Binding-site contacts:
Ligand atom C5 contacts residue THR499 of chain 1.A at 3.5 Å.
Ligand atom C1 contacts residue THR499 of chain 1.A at 3.9 Å.
Ligand atom O5 contacts residue ASN497 of chain 1.A at 2.3 Å (h-bond).
Ligand atom C2 contacts residue ASN497 of chain 1.A at 2.5 Å.
Ligand atom C4 contacts residue ASN497 of chain 1.A at 4.1 Å.
Ligand atom O5 contacts residue LEU500 of chain 1.A at 4.3 Å.
Ligand atom C3 contacts residue ASN497 of chain 1.A at 3.7 Å.
Ligand atom C5 contacts residue ASN497 of chain 1.A at 3.5 Å.
Ligand atom C1 contacts residue ASN497 of chain 1.A at 1.4 Å.
Ligand atom N2 contacts residue ASN497 of chain 1.A at 2.9 Å (h-bond).
Ligand atom O5 contacts residue THR499 of chain 1.A at 3.6 Å.
Ligand atom C6 contacts residue THR499 of chain 1.A at 3.9 Å.
Ligand atom C7 contacts residue ASN497 of chain 1.A at 4.2 Å.

This small molecule binds to this protein.
Small molecule (SMILES): CC(=O)N[C@H]1[C@@H](O[C@H]2[C@H](O)[C@@H](NC(C)=O)CO[C@@H]2CO)O[C@H](CO)[C@@H](O)[C@@H]1O

Sequence of chain 1.A:
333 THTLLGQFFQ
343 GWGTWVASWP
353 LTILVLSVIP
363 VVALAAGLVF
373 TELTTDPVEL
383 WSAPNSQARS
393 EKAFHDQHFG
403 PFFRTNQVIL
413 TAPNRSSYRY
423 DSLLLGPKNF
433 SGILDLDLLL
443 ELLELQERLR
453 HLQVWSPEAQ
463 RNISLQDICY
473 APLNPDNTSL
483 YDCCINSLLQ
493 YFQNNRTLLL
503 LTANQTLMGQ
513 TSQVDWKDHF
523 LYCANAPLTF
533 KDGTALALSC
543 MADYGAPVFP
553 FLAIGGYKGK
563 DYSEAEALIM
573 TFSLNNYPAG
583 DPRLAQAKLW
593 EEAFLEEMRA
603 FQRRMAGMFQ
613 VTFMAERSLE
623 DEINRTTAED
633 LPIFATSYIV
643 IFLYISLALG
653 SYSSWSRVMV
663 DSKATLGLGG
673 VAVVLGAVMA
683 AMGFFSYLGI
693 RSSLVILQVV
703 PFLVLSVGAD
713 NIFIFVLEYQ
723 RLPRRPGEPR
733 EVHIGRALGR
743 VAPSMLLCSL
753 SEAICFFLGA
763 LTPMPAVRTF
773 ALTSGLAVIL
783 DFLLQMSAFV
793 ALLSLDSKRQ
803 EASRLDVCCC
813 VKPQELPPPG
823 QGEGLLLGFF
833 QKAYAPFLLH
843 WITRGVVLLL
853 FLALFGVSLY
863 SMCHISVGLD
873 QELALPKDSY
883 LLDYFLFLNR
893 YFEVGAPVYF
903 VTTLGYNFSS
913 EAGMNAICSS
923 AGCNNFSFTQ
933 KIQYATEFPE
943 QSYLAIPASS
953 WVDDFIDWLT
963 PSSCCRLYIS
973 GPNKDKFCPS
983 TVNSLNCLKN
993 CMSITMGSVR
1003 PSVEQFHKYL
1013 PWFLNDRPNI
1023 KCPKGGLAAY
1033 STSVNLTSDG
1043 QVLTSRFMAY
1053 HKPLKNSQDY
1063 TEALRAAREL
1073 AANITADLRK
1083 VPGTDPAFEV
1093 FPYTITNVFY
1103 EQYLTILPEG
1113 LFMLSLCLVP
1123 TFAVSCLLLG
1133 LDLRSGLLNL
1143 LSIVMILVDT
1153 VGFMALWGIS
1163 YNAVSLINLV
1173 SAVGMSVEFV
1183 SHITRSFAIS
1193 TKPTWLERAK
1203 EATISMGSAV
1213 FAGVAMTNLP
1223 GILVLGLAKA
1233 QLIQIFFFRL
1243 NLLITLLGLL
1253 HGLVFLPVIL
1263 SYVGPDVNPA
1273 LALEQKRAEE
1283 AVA